The small molecule below binds the protein below.
Small molecule (SMILES): CC(=O)N[C@@H]1[C@@H](O)[C@H](O)[C@@H](CO)O[C@H]1O

Binding-site contacts:
Ligand atom O5 contacts residue ASN194 of chain 1.C at 2.4 Å (h-bond).
Ligand atom C7 contacts residue ASN194 of chain 1.C at 3.1 Å.
Ligand atom C4 contacts residue ASN194 of chain 1.C at 4.2 Å.
Ligand atom C5 contacts residue ASN194 of chain 1.C at 3.6 Å.
Ligand atom C3 contacts residue ASN194 of chain 1.C at 3.7 Å.
Ligand atom C2 contacts residue ASN194 of chain 1.C at 2.4 Å.
Ligand atom C1 contacts residue ASN194 of chain 1.C at 1.4 Å.
Ligand atom N2 contacts residue ASN194 of chain 1.C at 2.8 Å (h-bond).
Ligand atom C8 contacts residue ASN194 of chain 1.C at 4.2 Å.
Ligand atom O7 contacts residue ASN194 of chain 1.C at 3.0 Å (h-bond).

Sequence of chain 1.C:
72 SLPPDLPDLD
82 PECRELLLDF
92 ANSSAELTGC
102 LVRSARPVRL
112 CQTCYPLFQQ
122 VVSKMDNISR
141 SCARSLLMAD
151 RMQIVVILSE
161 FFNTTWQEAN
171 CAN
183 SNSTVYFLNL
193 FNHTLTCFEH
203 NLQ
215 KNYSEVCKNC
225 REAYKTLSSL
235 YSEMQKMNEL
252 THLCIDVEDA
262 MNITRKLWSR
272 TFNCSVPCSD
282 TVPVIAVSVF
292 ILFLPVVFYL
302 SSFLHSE